A small-molecule ligand and the protein it binds are described below.
Small molecule (SMILES): CC(=O)N[C@H]1[C@H](O[C@H]2[C@H](O)[C@@H](NC(C)=O)CO[C@@H]2CO)O[C@H](CO)[C@@H](O)[C@@H]1O

Sequence of chain 2.D:
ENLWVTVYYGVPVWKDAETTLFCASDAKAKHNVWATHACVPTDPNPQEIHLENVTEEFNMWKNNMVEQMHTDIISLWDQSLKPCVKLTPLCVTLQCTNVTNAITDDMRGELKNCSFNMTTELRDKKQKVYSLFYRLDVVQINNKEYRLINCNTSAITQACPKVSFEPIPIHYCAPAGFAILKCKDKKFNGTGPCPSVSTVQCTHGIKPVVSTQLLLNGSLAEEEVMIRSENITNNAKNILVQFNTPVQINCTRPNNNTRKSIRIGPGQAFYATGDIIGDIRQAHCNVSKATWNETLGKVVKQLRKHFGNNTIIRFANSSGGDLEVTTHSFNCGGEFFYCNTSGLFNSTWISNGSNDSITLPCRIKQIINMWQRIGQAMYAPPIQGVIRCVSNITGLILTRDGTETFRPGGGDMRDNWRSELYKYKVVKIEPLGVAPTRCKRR

Binding-site contacts:
Ligand atom C3 contacts residue GLN263 of chain 2.D at 3.4 Å.
Ligand atom N2 contacts residue GLN263 of chain 2.D at 3.5 Å (h-bond).
Ligand atom O5 contacts residue ASN265 of chain 2.D at 2.4 Å (h-bond).
Ligand atom O6 contacts residue ARG412 of chain 2.D at 3.5 Å (salt-bridge).
Ligand atom C5 contacts residue GLN263 of chain 2.D at 4.4 Å.
Ligand atom O7 contacts residue ASN301 of chain 2.D at 4.0 Å.
Ligand atom O5 contacts residue ARG412 of chain 2.D at 4.0 Å.
Ligand atom C2 contacts residue ASN265 of chain 2.D at 2.5 Å.
Ligand atom O7 contacts residue ASN265 of chain 2.D at 2.8 Å (h-bond).
Ligand atom O3 contacts residue GLN263 of chain 2.D at 4.1 Å.
Ligand atom C6 contacts residue ARG412 of chain 2.D at 4.5 Å.
Ligand atom C5 contacts residue ASN265 of chain 2.D at 3.6 Å.
Ligand atom C8 contacts residue ASN265 of chain 2.D at 4.3 Å.
Ligand atom C4 contacts residue GLN263 of chain 2.D at 4.3 Å.
Ligand atom C8 contacts residue VAL302 of chain 2.D at 4.2 Å (hydrophobic).
Ligand atom C8 contacts residue ASN301 of chain 2.D at 4.3 Å.
Ligand atom C1 contacts residue VAL414 of chain 2.D at 4.4 Å (hydrophobic).
Ligand atom C2 contacts residue GLN263 of chain 2.D at 3.8 Å.
Ligand atom C1 contacts residue ASN265 of chain 2.D at 1.4 Å.
Ligand atom C7 contacts residue ASN265 of chain 2.D at 3.0 Å.
Ligand atom C8 contacts residue SER303 of chain 2.D at 3.8 Å.
Ligand atom O5 contacts residue VAL414 of chain 2.D at 4.0 Å.
Ligand atom C4 contacts residue ASN265 of chain 2.D at 4.2 Å.
Ligand atom C1 contacts residue GLN263 of chain 2.D at 3.9 Å.
Ligand atom N2 contacts residue ASN265 of chain 2.D at 2.9 Å (h-bond).
Ligand atom C3 contacts residue ASN265 of chain 2.D at 3.8 Å.